Binding-site contacts:
Ligand atom O7 contacts residue SER783 of chain 1.C at 4.0 Å.
Ligand atom N2 contacts residue ASN781 of chain 1.C at 2.9 Å (h-bond).
Ligand atom C5 contacts residue GLN784 of chain 1.C at 3.8 Å.
Ligand atom C7 contacts residue ASN781 of chain 1.C at 3.5 Å.
Ligand atom C2 contacts residue ASN781 of chain 1.C at 2.5 Å.
Ligand atom C1 contacts residue ASN781 of chain 1.C at 1.4 Å.
Ligand atom C3 contacts residue ASN781 of chain 1.C at 3.8 Å.
Ligand atom C1 contacts residue SER783 of chain 1.C at 3.4 Å.
Ligand atom C5 contacts residue ASN781 of chain 1.C at 3.7 Å.
Ligand atom C6 contacts residue SER783 of chain 1.C at 4.0 Å.
Ligand atom O7 contacts residue ASN781 of chain 1.C at 3.8 Å.
Ligand atom O5 contacts residue ASN781 of chain 1.C at 2.4 Å (h-bond).
Ligand atom O5 contacts residue SER783 of chain 1.C at 3.4 Å (h-bond).
Ligand atom O5 contacts residue GLN784 of chain 1.C at 4.1 Å.
Ligand atom C6 contacts residue GLN784 of chain 1.C at 3.4 Å.
Ligand atom C4 contacts residue ASN781 of chain 1.C at 4.2 Å.
Ligand atom C5 contacts residue SER783 of chain 1.C at 3.4 Å.

Sequence of chain 1.C:
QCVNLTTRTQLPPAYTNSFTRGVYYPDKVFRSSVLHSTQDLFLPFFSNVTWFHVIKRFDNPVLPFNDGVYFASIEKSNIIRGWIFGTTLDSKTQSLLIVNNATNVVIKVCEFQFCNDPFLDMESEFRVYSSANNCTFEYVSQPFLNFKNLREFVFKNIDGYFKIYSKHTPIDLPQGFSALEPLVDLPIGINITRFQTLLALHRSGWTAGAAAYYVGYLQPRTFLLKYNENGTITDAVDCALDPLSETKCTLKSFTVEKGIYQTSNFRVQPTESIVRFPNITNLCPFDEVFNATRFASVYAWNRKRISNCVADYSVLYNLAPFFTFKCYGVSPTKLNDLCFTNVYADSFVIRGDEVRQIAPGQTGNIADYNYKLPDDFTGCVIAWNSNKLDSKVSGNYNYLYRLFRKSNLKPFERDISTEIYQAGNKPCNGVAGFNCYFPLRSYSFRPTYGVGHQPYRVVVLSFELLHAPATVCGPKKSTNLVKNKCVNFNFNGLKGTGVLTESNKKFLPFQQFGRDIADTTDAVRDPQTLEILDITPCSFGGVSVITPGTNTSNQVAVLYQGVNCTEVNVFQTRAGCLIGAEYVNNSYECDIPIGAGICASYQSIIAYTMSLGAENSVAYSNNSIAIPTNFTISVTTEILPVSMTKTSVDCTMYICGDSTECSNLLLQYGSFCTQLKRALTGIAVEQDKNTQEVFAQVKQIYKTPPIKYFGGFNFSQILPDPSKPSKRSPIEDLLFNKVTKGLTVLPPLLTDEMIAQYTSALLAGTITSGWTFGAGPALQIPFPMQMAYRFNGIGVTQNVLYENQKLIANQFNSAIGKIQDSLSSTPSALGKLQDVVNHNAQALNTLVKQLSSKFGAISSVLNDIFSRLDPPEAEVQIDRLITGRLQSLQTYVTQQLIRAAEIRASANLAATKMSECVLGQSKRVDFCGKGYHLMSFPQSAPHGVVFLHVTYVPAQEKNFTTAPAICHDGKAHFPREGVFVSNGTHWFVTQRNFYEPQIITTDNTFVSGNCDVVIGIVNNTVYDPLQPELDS

The protein below binds the small molecule below.
Small molecule (SMILES): CC(=O)N[C@H]1[C@H](O[C@H]2[C@H](O)[C@@H](NC(C)=O)CO[C@@H]2CO)O[C@H](CO)[C@@H](O)[C@@H]1O